Binding-site contacts:
Ligand atom O21 contacts residue ILE223 of chain 1.B at 3.7 Å.
Ligand atom C18 contacts residue ARG230 of chain 1.B at 3.6 Å.
Ligand atom C13 contacts residue ARG230 of chain 1.B at 3.8 Å.
Ligand atom C6 contacts residue ILE283 of chain 1.B at 3.7 Å (hydrophobic).
Ligand atom O12 contacts residue MET306 of chain 1.B at 4.0 Å.
Ligand atom O8 contacts residue SER284 of chain 1.B at 2.6 Å (h-bond).
Ligand atom C24 contacts residue GLY226 of chain 1.B at 3.6 Å.
Ligand atom N23 contacts residue ARG222 of chain 1.B at 3.6 Å (salt-bridge).
Ligand atom C18 contacts residue SER231 of chain 1.B at 3.9 Å.
Ligand atom C11 contacts residue CYS227 of chain 1.B at 4.0 Å (hydrophobic).
Ligand atom C2 contacts residue ILE283 of chain 1.B at 4.0 Å (hydrophobic).
Ligand atom N23 contacts residue ILE223 of chain 1.B at 3.2 Å (h-bond).
Ligand atom C7 contacts residue SER284 of chain 1.B at 3.3 Å.
Ligand atom O8 contacts residue ILE283 of chain 1.B at 3.5 Å.
Ligand atom O9 contacts residue SER284 of chain 1.B at 3.6 Å (h-bond).
Ligand atom C24 contacts residue ARG222 of chain 1.B at 2.9 Å.
Ligand atom CL20 contacts residue MET271 of chain 1.B at 4.0 Å.
Ligand atom C7 contacts residue ILE283 of chain 1.B at 3.6 Å (hydrophobic).
Ligand atom C15 contacts residue LEU275 of chain 1.B at 3.5 Å (hydrophobic).
Ligand atom CL19 contacts residue LEU282 of chain 1.B at 3.2 Å.
Ligand atom O12 contacts residue CYS227 of chain 1.B at 3.2 Å (h-bond).
Ligand atom O21 contacts residue MET290 of chain 1.B at 3.8 Å.
Ligand atom N23 contacts residue GLY226 of chain 1.B at 3.4 Å.
Ligand atom O9 contacts residue ILE283 of chain 1.B at 4.0 Å.
Ligand atom O8 contacts residue ASP202 of chain 1.B at 4.0 Å.
Ligand atom C24 contacts residue ILE223 of chain 1.B at 3.5 Å (hydrophobic).
Ligand atom C25 contacts residue ARG222 of chain 1.B at 3.8 Å.
Ligand atom C14 contacts residue LEU275 of chain 1.B at 3.9 Å (hydrophobic).
Ligand atom O8 contacts residue ARG230 of chain 1.B at 3.4 Å (salt-bridge).
Ligand atom CL19 contacts residue LEU275 of chain 1.B at 3.3 Å.
Ligand atom C17 contacts residue ARG230 of chain 1.B at 4.0 Å.
Ligand atom N10 contacts residue ARG230 of chain 1.B at 3.9 Å.
Ligand atom O9 contacts residue ARG230 of chain 1.B at 2.8 Å.
Ligand atom C3 contacts residue CYS227 of chain 1.B at 3.8 Å (hydrophobic).
Ligand atom N27 contacts residue ASP202 of chain 1.B at 3.8 Å.
Ligand atom C7 contacts residue ARG230 of chain 1.B at 3.6 Å.
Ligand atom C22 contacts residue ILE223 of chain 1.B at 4.0 Å (hydrophobic).
Ligand atom C1 contacts residue ILE283 of chain 1.B at 3.6 Å (hydrophobic).
Ligand atom C4 contacts residue ILE223 of chain 1.B at 3.8 Å (hydrophobic).
Ligand atom C4 contacts residue CYS227 of chain 1.B at 4.0 Å (hydrophobic).

Sequence of chain 1.B:
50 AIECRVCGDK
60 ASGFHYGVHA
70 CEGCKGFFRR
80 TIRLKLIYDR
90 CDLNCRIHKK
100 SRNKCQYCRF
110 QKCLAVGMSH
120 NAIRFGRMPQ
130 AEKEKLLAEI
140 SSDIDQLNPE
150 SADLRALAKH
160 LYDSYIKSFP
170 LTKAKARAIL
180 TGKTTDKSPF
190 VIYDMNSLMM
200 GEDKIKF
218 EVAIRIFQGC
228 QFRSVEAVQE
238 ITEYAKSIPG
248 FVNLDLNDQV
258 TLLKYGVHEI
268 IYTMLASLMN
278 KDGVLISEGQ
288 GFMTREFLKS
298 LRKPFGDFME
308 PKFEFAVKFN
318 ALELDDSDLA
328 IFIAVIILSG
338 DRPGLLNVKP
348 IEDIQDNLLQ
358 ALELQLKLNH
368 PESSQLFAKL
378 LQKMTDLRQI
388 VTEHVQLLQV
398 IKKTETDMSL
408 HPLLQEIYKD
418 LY

A protein and the small-molecule ligand that binds it are described below.
Small molecule (SMILES): O=C(Nc1ccc(Oc2ncccn2)cc1C(=O)O)c1ccc(Cl)cc1Cl